Sequence of chain 1.A:
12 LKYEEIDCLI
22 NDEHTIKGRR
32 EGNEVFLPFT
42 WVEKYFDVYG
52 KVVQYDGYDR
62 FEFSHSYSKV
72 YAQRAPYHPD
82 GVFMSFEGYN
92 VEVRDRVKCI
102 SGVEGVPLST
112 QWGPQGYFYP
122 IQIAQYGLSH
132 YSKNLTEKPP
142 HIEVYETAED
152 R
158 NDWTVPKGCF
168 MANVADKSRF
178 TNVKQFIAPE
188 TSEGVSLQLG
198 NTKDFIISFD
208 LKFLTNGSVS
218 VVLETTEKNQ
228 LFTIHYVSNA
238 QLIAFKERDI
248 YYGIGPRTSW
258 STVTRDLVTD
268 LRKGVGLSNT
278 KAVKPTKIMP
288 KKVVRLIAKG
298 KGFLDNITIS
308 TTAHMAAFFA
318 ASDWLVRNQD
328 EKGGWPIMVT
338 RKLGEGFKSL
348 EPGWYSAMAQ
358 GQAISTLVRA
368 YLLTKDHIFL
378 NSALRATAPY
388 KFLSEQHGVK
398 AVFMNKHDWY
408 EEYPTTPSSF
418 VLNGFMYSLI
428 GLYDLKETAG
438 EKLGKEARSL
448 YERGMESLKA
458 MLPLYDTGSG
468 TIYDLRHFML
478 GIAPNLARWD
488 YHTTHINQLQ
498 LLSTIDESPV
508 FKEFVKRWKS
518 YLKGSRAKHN

This small molecule binds to this protein.
Small molecule (SMILES): CC(=O)N[C@@H]1[C@@H](O)[C@H](O)[C@@H](CO)O[C@H]1O

Binding-site contacts:
Ligand atom O5 contacts residue ASN213 of chain 1.A at 2.4 Å (h-bond).
Ligand atom O3 contacts residue GLU187 of chain 1.A at 3.2 Å.
Ligand atom O7 contacts residue GLY214 of chain 1.A at 4.0 Å.
Ligand atom C3 contacts residue ASN213 of chain 1.A at 3.9 Å.
Ligand atom C7 contacts residue GLU187 of chain 1.A at 3.5 Å.
Ligand atom O7 contacts residue GLU187 of chain 1.A at 3.4 Å.
Ligand atom N2 contacts residue GLU187 of chain 1.A at 4.2 Å.
Ligand atom C8 contacts residue GLY214 of chain 1.A at 4.1 Å.
Ligand atom C8 contacts residue LYS296 of chain 1.A at 4.5 Å.
Ligand atom C8 contacts residue GLY297 of chain 1.A at 3.5 Å.
Ligand atom C5 contacts residue ASN213 of chain 1.A at 3.8 Å.
Ligand atom C8 contacts residue ASN213 of chain 1.A at 3.4 Å.
Ligand atom C4 contacts residue ASN213 of chain 1.A at 4.3 Å.
Ligand atom N2 contacts residue ASN213 of chain 1.A at 2.4 Å (h-bond).
Ligand atom C7 contacts residue ASN213 of chain 1.A at 2.9 Å.
Ligand atom O7 contacts residue ASN213 of chain 1.A at 3.7 Å.
Ligand atom C8 contacts residue GLU187 of chain 1.A at 3.7 Å.
Ligand atom C3 contacts residue GLU187 of chain 1.A at 4.5 Å.
Ligand atom C1 contacts residue ASN213 of chain 1.A at 1.5 Å.
Ligand atom C7 contacts residue GLY214 of chain 1.A at 4.1 Å.
Ligand atom C2 contacts residue ASN213 of chain 1.A at 2.6 Å.